Sequence of chain 32.E:
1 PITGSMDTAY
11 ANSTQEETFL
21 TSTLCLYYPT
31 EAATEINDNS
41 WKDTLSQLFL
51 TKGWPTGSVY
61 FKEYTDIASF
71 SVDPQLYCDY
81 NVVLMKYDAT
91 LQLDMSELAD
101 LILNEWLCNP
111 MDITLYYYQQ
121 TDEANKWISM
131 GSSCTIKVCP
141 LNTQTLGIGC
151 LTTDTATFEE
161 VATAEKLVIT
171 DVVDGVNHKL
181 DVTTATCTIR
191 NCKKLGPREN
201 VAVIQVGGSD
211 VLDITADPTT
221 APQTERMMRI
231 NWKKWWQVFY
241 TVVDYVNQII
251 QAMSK

Binding-site contacts:
Ligand atom O5 contacts residue ASN12 of chain 32.E at 2.7 Å (h-bond).
Ligand atom C5 contacts residue ASN12 of chain 32.E at 4.1 Å.
Ligand atom O7 contacts residue ASN12 of chain 32.E at 3.6 Å.
Ligand atom C2 contacts residue ASN12 of chain 32.E at 3.3 Å.
Ligand atom C7 contacts residue ASN12 of chain 32.E at 3.9 Å.
Ligand atom C1 contacts residue ASN12 of chain 32.E at 2.2 Å.
Ligand atom N2 contacts residue ASN12 of chain 32.E at 3.8 Å.

A protein and the small-molecule ligand that binds it are described below.
Small molecule (SMILES): CC(=O)N[C@H]1[C@H](O[C@H]2[C@H](O)[C@@H](NC(C)=O)CO[C@@H]2CO)O[C@H](CO)[C@@H](O)[C@@H]1O